The small molecule below binds the protein below.
Small molecule (SMILES): CC(=O)N[C@@H]1[C@@H](O)[C@H](O)[C@@H](CO)O[C@H]1O

Sequence of chain 1.J:
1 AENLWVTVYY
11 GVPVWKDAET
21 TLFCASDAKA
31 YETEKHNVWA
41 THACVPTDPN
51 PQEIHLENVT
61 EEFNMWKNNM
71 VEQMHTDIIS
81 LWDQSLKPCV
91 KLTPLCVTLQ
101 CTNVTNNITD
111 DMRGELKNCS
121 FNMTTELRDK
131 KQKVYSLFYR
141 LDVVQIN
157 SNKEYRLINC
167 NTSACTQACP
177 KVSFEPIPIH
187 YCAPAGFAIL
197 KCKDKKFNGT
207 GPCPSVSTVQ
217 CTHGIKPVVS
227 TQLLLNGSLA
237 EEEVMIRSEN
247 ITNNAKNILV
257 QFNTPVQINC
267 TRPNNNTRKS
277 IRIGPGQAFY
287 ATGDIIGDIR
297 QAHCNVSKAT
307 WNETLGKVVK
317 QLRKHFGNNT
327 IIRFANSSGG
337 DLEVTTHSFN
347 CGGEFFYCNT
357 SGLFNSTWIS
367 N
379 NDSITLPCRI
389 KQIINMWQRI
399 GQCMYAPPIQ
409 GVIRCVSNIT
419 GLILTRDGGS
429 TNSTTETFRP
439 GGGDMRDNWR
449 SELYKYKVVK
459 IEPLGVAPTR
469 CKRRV

Binding-site contacts:
Ligand atom C7 contacts residue ASN324 of chain 1.J at 3.8 Å.
Ligand atom C3 contacts residue ASN324 of chain 1.J at 3.8 Å.
Ligand atom C4 contacts residue ASN324 of chain 1.J at 4.2 Å.
Ligand atom N2 contacts residue ASN324 of chain 1.J at 2.9 Å (h-bond).
Ligand atom C1 contacts residue ASN324 of chain 1.J at 1.4 Å.
Ligand atom C5 contacts residue ASN324 of chain 1.J at 3.7 Å.
Ligand atom C2 contacts residue ASN324 of chain 1.J at 2.4 Å.
Ligand atom O5 contacts residue ASN324 of chain 1.J at 2.4 Å (h-bond).
Ligand atom O7 contacts residue ASN324 of chain 1.J at 4.3 Å.